Sequence of chain 1.I:
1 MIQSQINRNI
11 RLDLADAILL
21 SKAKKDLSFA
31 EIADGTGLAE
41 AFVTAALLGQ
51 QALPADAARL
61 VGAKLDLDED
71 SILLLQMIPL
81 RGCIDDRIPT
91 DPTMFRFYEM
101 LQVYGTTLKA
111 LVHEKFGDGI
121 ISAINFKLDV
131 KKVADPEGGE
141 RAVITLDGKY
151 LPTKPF

Sequence of chain 1.J:
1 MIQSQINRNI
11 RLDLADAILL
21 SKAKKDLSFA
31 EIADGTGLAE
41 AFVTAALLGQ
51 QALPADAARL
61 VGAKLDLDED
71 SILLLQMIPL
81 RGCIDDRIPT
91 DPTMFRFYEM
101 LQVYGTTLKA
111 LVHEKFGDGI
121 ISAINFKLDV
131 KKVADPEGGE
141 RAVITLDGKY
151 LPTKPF

Sequence of chain 1.A:
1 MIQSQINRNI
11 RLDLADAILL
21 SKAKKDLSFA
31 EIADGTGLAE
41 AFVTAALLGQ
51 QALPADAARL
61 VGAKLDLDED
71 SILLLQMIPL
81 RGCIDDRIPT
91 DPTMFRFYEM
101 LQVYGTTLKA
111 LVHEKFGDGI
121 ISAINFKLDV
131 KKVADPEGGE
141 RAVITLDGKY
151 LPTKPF

This small molecule binds to this protein.
Small molecule (SMILES): O=C([O-])C(=O)[O-]

Sequence of chain 1.D:
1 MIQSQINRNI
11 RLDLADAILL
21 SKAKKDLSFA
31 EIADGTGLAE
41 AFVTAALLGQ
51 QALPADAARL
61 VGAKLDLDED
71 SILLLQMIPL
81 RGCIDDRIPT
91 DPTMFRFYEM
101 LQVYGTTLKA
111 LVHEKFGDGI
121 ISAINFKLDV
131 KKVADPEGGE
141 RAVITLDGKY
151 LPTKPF

Binding-site contacts:
Ligand atom O4 contacts residue ILE120 of chain 1.A at 3.4 Å.
Ligand atom C1 contacts residue LEU151 of chain 1.J at 3.7 Å (hydrophobic).
Ligand atom C1 contacts residue ILE120 of chain 1.J at 3.3 Å (hydrophobic).
Ligand atom C1 contacts residue LEU151 of chain 1.A at 3.9 Å (hydrophobic).
Ligand atom O2 contacts residue LEU151 of chain 1.J at 3.3 Å.
Ligand atom C1 contacts residue ARG96 of chain 1.I at 3.7 Å.
Ligand atom O3 contacts residue SER122 of chain 1.J at 3.6 Å.
Ligand atom O3 contacts residue ILE120 of chain 1.J at 3.5 Å.
Ligand atom C1 contacts residue ILE120 of chain 1.A at 3.5 Å (hydrophobic).
Ligand atom O4 contacts residue ARG96 of chain 1.I at 2.9 Å (salt-bridge).
Ligand atom O1 contacts residue ILE120 of chain 1.A at 3.9 Å.
Ligand atom O1 contacts residue LEU151 of chain 1.A at 3.0 Å.
Ligand atom O4 contacts residue ILE120 of chain 1.J at 4.2 Å.
Ligand atom O4 contacts residue ALA123 of chain 1.A at 3.8 Å.
Ligand atom O2 contacts residue LEU151 of chain 1.A at 3.6 Å.
Ligand atom O4 contacts residue SER122 of chain 1.A at 3.7 Å.
Ligand atom C1 contacts residue SER122 of chain 1.J at 3.5 Å.
Ligand atom O3 contacts residue ALA123 of chain 1.J at 3.8 Å.
Ligand atom C2 contacts residue ILE120 of chain 1.J at 3.6 Å (hydrophobic).
Ligand atom O1 contacts residue ILE124 of chain 1.J at 4.1 Å.
Ligand atom O4 contacts residue ILE124 of chain 1.A at 4.1 Å.
Ligand atom C2 contacts residue SER122 of chain 1.A at 3.5 Å.
Ligand atom O2 contacts residue SER122 of chain 1.A at 2.5 Å (h-bond).
Ligand atom C2 contacts residue ARG96 of chain 1.D at 3.7 Å.
Ligand atom C2 contacts residue ILE120 of chain 1.A at 3.3 Å (hydrophobic).
Ligand atom C2 contacts residue LEU151 of chain 1.J at 3.9 Å (hydrophobic).
Ligand atom O2 contacts residue ILE120 of chain 1.J at 4.0 Å.
Ligand atom O3 contacts residue ILE124 of chain 1.J at 4.1 Å.
Ligand atom O1 contacts residue ILE120 of chain 1.J at 3.6 Å.
Ligand atom O3 contacts residue ARG96 of chain 1.D at 2.9 Å (salt-bridge).
Ligand atom O3 contacts residue ARG96 of chain 1.I at 2.9 Å (salt-bridge).
Ligand atom C2 contacts residue ARG96 of chain 1.I at 3.8 Å.
Ligand atom O2 contacts residue ILE120 of chain 1.A at 3.7 Å.
Ligand atom O1 contacts residue LEU151 of chain 1.J at 3.0 Å.
Ligand atom C2 contacts residue LEU151 of chain 1.A at 4.1 Å (hydrophobic).
Ligand atom O1 contacts residue SER122 of chain 1.J at 2.5 Å (h-bond).
Ligand atom O2 contacts residue ILE124 of chain 1.A at 4.0 Å.
Ligand atom O4 contacts residue ARG96 of chain 1.D at 2.8 Å (salt-bridge).
Ligand atom O3 contacts residue ILE120 of chain 1.A at 4.0 Å.
Ligand atom C1 contacts residue ARG96 of chain 1.D at 3.8 Å.